A small-molecule ligand and the protein it binds are described below.
Small molecule (SMILES): CC(=O)N[C@H]1[C@H](O[C@H]2[C@H](O)[C@@H](NC(C)=O)CO[C@@H]2CO)O[C@H](CO)[C@@H](O)[C@@H]1O

Sequence of chain 1.B:
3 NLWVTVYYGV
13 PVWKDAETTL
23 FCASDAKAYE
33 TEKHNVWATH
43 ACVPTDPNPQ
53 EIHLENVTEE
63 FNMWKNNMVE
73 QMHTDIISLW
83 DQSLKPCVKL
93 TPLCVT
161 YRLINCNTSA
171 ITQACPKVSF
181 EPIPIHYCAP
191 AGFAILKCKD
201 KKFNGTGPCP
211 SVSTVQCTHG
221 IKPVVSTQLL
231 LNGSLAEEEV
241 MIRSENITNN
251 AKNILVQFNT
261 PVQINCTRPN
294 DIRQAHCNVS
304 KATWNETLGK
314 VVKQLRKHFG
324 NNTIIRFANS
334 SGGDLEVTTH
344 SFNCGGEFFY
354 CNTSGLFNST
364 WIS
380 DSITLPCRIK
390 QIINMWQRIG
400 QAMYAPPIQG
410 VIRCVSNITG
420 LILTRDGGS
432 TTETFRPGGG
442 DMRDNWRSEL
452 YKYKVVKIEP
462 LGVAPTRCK

Binding-site contacts:
Ligand atom O3 contacts residue NAG1 of chain 1.GA at 4.2 Å.
Ligand atom N2 contacts residue ASN355 of chain 1.B at 2.8 Å (h-bond).
Ligand atom C4 contacts residue ASN355 of chain 1.B at 4.3 Å.
Ligand atom O5 contacts residue SER357 of chain 1.B at 3.8 Å.
Ligand atom C7 contacts residue TYS110 of chain 1.H at 4.2 Å.
Ligand atom C7 contacts residue ASN355 of chain 1.B at 3.8 Å.
Ligand atom C5 contacts residue SER357 of chain 1.B at 3.7 Å.
Ligand atom O7 contacts residue NAG1 of chain 1.GA at 3.6 Å.
Ligand atom C8 contacts residue NAG1 of chain 1.GA at 3.5 Å.
Ligand atom C3 contacts residue ASN355 of chain 1.B at 3.8 Å.
Ligand atom C3 contacts residue NAG1 of chain 1.GA at 4.1 Å.
Ligand atom O7 contacts residue TYS110 of chain 1.H at 4.1 Å.
Ligand atom C6 contacts residue SER357 of chain 1.B at 4.2 Å.
Ligand atom C5 contacts residue ASN355 of chain 1.B at 3.7 Å.
Ligand atom C1 contacts residue SER357 of chain 1.B at 3.7 Å.
Ligand atom C1 contacts residue ASN355 of chain 1.B at 1.4 Å.
Ligand atom C8 contacts residue TYS110 of chain 1.H at 3.3 Å.
Ligand atom O4 contacts residue NAG1 of chain 1.GA at 4.3 Å.
Ligand atom O5 contacts residue ASN355 of chain 1.B at 2.4 Å (h-bond).
Ligand atom C2 contacts residue ASN355 of chain 1.B at 2.5 Å.
Ligand atom C7 contacts residue NAG1 of chain 1.GA at 3.7 Å.
Ligand atom O7 contacts residue ASN355 of chain 1.B at 4.3 Å.

Sequence of chain 1.H:
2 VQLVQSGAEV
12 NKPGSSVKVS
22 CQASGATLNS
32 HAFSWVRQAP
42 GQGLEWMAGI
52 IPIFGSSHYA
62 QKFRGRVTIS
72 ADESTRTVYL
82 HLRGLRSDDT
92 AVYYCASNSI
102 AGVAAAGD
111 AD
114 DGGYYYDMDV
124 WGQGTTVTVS